A small-molecule ligand and the protein it binds are described below.
Small molecule (SMILES): COc1cc(-c2cncc(-c3ccc(C4CCN(C)CC4)cc3)c2C)cc(OC)c1OC

Binding-site contacts:
Ligand atom C32 contacts residue ASP156 of chain 1.A at 3.7 Å.
Ligand atom C16 contacts residue VAL16 of chain 1.A at 3.8 Å (hydrophobic).
Ligand atom C23 contacts residue VAL16 of chain 1.A at 3.7 Å (hydrophobic).
Ligand atom O02 contacts residue LYS37 of chain 1.A at 3.6 Å.
Ligand atom C25 contacts residue VAL24 of chain 1.A at 3.7 Å (hydrophobic).
Ligand atom C13 contacts residue VAL16 of chain 1.A at 3.9 Å (hydrophobic).
Ligand atom O28 contacts residue ALA155 of chain 1.A at 3.9 Å.
Ligand atom C04 contacts residue THR85 of chain 1.A at 3.8 Å.
Ligand atom C04 contacts residue ALA35 of chain 1.A at 3.8 Å (hydrophobic).
Ligand atom C22 contacts residue TYR87 of chain 1.A at 3.0 Å (hydrophobic).
Ligand atom C29 contacts residue ASN143 of chain 1.A at 3.6 Å.
Ligand atom C03 contacts residue LEU65 of chain 1.A at 3.9 Å (hydrophobic).
Ligand atom C09 contacts residue TYR87 of chain 1.A at 3.6 Å (hydrophobic).
Ligand atom C26 contacts residue LEU145 of chain 1.A at 3.9 Å (hydrophobic).
Ligand atom C29 contacts residue ALA155 of chain 1.A at 4.0 Å (hydrophobic).
Ligand atom N08 contacts residue LEU145 of chain 1.A at 3.9 Å.
Ligand atom C14 contacts residue VAL16 of chain 1.A at 3.7 Å (hydrophobic).
Ligand atom C23 contacts residue TYR87 of chain 1.A at 3.0 Å (hydrophobic).
Ligand atom C01 contacts residue THR85 of chain 1.A at 3.4 Å.
Ligand atom C06 contacts residue LEU145 of chain 1.A at 3.7 Å (hydrophobic).
Ligand atom C07 contacts residue HIS86 of chain 1.A at 3.9 Å.
Ligand atom C01 contacts residue LYS37 of chain 1.A at 3.5 Å.
Ligand atom C05 contacts residue LEU145 of chain 1.A at 4.0 Å (hydrophobic).
Ligand atom C01 contacts residue ALA35 of chain 1.A at 3.6 Å (hydrophobic).
Ligand atom C13 contacts residue GLY91 of chain 1.A at 3.7 Å.
Ligand atom C07 contacts residue ALA35 of chain 1.A at 3.7 Å (hydrophobic).
Ligand atom C11 contacts residue VAL16 of chain 1.A at 3.7 Å (hydrophobic).
Ligand atom C09 contacts residue HIS88 of chain 1.A at 3.1 Å.
Ligand atom C29 contacts residue LYS142 of chain 1.A at 3.4 Å.
Ligand atom O31 contacts residue LYS37 of chain 1.A at 3.6 Å.
Ligand atom C23 contacts residue HIS88 of chain 1.A at 3.7 Å.
Ligand atom O02 contacts residue THR85 of chain 1.A at 3.9 Å.
Ligand atom N08 contacts residue HIS88 of chain 1.A at 2.9 Å (h-bond).
Ligand atom C01 contacts residue LEU83 of chain 1.A at 3.5 Å (hydrophobic).
Ligand atom C07 contacts residue LEU145 of chain 1.A at 3.4 Å (hydrophobic).
Ligand atom C04 contacts residue VAL24 of chain 1.A at 3.9 Å (hydrophobic).
Ligand atom C24 contacts residue LEU145 of chain 1.A at 3.9 Å (hydrophobic).
Ligand atom N08 contacts residue TYR87 of chain 1.A at 3.7 Å.
Ligand atom C22 contacts residue VAL16 of chain 1.A at 3.5 Å (hydrophobic).
Ligand atom C12 contacts residue GLY91 of chain 1.A at 3.6 Å.

Sequence of chain 1.A:
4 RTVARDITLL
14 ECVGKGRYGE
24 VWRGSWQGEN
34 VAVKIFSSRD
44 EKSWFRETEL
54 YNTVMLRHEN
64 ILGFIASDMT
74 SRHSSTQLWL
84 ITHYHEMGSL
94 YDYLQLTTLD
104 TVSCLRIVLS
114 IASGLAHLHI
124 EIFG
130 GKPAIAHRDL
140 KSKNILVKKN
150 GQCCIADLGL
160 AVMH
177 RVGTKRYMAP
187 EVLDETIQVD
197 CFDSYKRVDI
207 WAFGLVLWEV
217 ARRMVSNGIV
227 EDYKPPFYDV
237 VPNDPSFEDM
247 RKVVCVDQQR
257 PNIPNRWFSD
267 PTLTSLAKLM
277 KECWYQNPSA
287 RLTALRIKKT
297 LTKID